The protein below binds the small molecule below.
Small molecule (SMILES): O=C(O)[C@H]1O[C@@H](O)[C@H](O)[C@@H](O)[C@@H]1O

Binding-site contacts:
Ligand atom C6 contacts residue LYS284 of chain 1.A at 3.6 Å.
Ligand atom C6 contacts residue ARG321 of chain 1.A at 3.5 Å.
Ligand atom O1 contacts residue ASP361 of chain 1.A at 2.5 Å (salt-bridge).
Ligand atom O5 contacts residue TRP156 of chain 1.A at 3.5 Å.
Ligand atom O4 contacts residue LYS284 of chain 1.A at 3.0 Å (salt-bridge).
Ligand atom O6B contacts residue PHE323 of chain 1.A at 3.5 Å.
Ligand atom O6A contacts residue LYS356 of chain 1.A at 2.7 Å (salt-bridge).
Ligand atom O4 contacts residue GLU164 of chain 1.A at 3.7 Å.
Ligand atom C6 contacts residue LYS356 of chain 1.A at 3.6 Å.
Ligand atom O1 contacts residue GLU389 of chain 1.A at 2.7 Å (salt-bridge).
Ligand atom O6A contacts residue PHE323 of chain 1.A at 3.6 Å.
Ligand atom C5 contacts residue LYS284 of chain 1.A at 3.9 Å.
Ligand atom O2 contacts residue XYP2 of chain 1.C at 3.4 Å (h-bond).
Ligand atom C6 contacts residue PHE323 of chain 1.A at 3.4 Å (hydrophobic).
Ligand atom O4 contacts residue ASN207 of chain 1.A at 3.2 Å (h-bond).
Ligand atom C2 contacts residue ARG165 of chain 1.A at 3.6 Å.
Ligand atom C1 contacts residue GLU389 of chain 1.A at 3.6 Å.
Ligand atom C3 contacts residue XYP2 of chain 1.C at 3.8 Å.
Ligand atom O5 contacts residue LYS356 of chain 1.A at 3.1 Å (salt-bridge).
Ligand atom O6B contacts residue ARG321 of chain 1.A at 3.0 Å (salt-bridge).
Ligand atom C2 contacts residue GLU389 of chain 1.A at 3.4 Å.
Ligand atom O2 contacts residue GLU389 of chain 1.A at 2.6 Å (salt-bridge).
Ligand atom O3 contacts residue ARG165 of chain 1.A at 3.0 Å (salt-bridge).
Ligand atom O1 contacts residue TYR390 of chain 1.A at 3.8 Å.
Ligand atom C1 contacts residue XYP2 of chain 1.C at 3.6 Å.
Ligand atom O6A contacts residue TRP156 of chain 1.A at 3.5 Å.
Ligand atom C4 contacts residue TRP156 of chain 1.A at 3.8 Å (hydrophobic).
Ligand atom O6A contacts residue ARG321 of chain 1.A at 2.7 Å (salt-bridge).
Ligand atom C1 contacts residue ASP361 of chain 1.A at 3.3 Å.
Ligand atom O6B contacts residue LYS284 of chain 1.A at 2.7 Å (salt-bridge).
Ligand atom C2 contacts residue XYP2 of chain 1.C at 3.8 Å.
Ligand atom C5 contacts residue PHE323 of chain 1.A at 3.6 Å (hydrophobic).
Ligand atom O3 contacts residue GLU164 of chain 1.A at 2.7 Å (salt-bridge).
Ligand atom O5 contacts residue ASP361 of chain 1.A at 3.6 Å (salt-bridge).
Ligand atom O2 contacts residue XYP1 of chain 1.C at 3.5 Å (h-bond).
Ligand atom C5 contacts residue GLU288 of chain 1.A at 3.8 Å.
Ligand atom O2 contacts residue ARG165 of chain 1.A at 2.9 Å (salt-bridge).
Ligand atom O6B contacts residue VAL206 of chain 1.A at 3.7 Å.
Ligand atom O1 contacts residue LYS356 of chain 1.A at 3.8 Å.
Ligand atom C3 contacts residue GLU164 of chain 1.A at 3.7 Å.

Sequence of chain 1.A:
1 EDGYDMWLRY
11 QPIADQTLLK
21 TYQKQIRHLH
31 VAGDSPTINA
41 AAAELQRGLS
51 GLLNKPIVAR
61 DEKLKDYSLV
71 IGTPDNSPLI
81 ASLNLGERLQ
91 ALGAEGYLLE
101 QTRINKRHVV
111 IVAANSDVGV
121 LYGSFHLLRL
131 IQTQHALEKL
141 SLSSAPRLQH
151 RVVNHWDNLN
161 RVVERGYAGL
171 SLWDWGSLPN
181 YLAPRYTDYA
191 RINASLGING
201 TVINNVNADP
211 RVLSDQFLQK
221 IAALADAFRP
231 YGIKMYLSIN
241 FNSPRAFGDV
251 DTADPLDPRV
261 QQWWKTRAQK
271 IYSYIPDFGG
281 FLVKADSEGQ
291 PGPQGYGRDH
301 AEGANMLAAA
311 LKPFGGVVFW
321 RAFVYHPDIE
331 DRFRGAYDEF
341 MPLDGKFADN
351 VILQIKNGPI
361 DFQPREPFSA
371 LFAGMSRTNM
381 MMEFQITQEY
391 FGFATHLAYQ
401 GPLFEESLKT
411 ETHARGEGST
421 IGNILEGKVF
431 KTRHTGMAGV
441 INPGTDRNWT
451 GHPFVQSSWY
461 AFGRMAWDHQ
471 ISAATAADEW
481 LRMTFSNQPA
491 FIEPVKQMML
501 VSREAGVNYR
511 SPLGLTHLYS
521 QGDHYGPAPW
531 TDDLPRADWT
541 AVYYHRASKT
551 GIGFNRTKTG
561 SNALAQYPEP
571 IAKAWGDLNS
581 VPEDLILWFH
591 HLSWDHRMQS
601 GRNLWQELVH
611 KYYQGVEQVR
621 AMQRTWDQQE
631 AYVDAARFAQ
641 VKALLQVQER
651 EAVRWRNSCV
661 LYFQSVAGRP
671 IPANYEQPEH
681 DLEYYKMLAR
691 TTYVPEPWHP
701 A